Binding-site contacts:
Ligand atom C12 contacts residue MET439 of chain 1.D at 3.8 Å (hydrophobic).
Ligand atom N4 contacts residue HEM1 of chain 1.N at 2.2 Å.
Ligand atom C16 contacts residue HEM1 of chain 1.N at 3.4 Å.
Ligand atom C15 contacts residue HEM1 of chain 1.N at 3.0 Å.
Ligand atom F2 contacts residue PHE89 of chain 1.D at 4.0 Å.
Ligand atom N2 contacts residue MET439 of chain 1.D at 3.9 Å.
Ligand atom CD1 contacts residue TYR82 of chain 1.D at 3.5 Å (hydrophobic).
Ligand atom C11 contacts residue PHE84 of chain 1.D at 3.9 Å (hydrophobic).
Ligand atom C21 contacts residue HEM1 of chain 1.N at 4.0 Å.
Ligand atom C15 contacts residue LEU331 of chain 1.D at 3.9 Å (hydrophobic).
Ligand atom N contacts residue PHE84 of chain 1.D at 3.6 Å.
Ligand atom N5 contacts residue ALA262 of chain 1.D at 3.4 Å.
Ligand atom CA contacts residue TYR82 of chain 1.D at 3.7 Å (hydrophobic).
Ligand atom C19 contacts residue ALA262 of chain 1.D at 4.0 Å (hydrophobic).
Ligand atom OH contacts residue HEM1 of chain 1.N at 3.8 Å.
Ligand atom N4 contacts residue THR266 of chain 1.D at 4.0 Å.
Ligand atom C19 contacts residue ALA258 of chain 1.D at 3.1 Å (hydrophobic).
Ligand atom N3 contacts residue LEU331 of chain 1.D at 3.9 Å.
Ligand atom F1 contacts residue HEM1 of chain 1.N at 3.3 Å.
Ligand atom S1 contacts residue TYR82 of chain 1.D at 3.4 Å (h-bond).
Ligand atom C contacts residue TYR82 of chain 1.D at 3.5 Å (hydrophobic).
Ligand atom CA contacts residue LEU331 of chain 1.D at 3.7 Å (hydrophobic).
Ligand atom C8 contacts residue MET335 of chain 1.D at 3.3 Å (hydrophobic).
Ligand atom S1 contacts residue LEU331 of chain 1.D at 3.9 Å.
Ligand atom CD1 contacts residue TYR95 of chain 1.D at 3.5 Å (hydrophobic).
Ligand atom C16 contacts residue THR266 of chain 1.D at 3.2 Å.
Ligand atom F2 contacts residue PHE261 of chain 1.D at 3.2 Å.
Ligand atom C16 contacts residue ALA262 of chain 1.D at 3.2 Å (hydrophobic).
Ligand atom C20 contacts residue ALA258 of chain 1.D at 3.6 Å (hydrophobic).
Ligand atom C3 contacts residue TYR82 of chain 1.D at 3.9 Å (hydrophobic).
Ligand atom C10 contacts residue MET439 of chain 1.D at 3.7 Å (hydrophobic).
Ligand atom C19 contacts residue PHE89 of chain 1.D at 3.6 Å (hydrophobic).
Ligand atom N5 contacts residue THR266 of chain 1.D at 3.4 Å.
Ligand atom C7 contacts residue PHE333 of chain 1.D at 3.8 Å (hydrophobic).
Ligand atom C8 contacts residue PHE333 of chain 1.D at 4.0 Å (hydrophobic).
Ligand atom C contacts residue LEU331 of chain 1.D at 3.5 Å (hydrophobic).
Ligand atom C contacts residue PHE333 of chain 1.D at 3.4 Å (hydrophobic).
Ligand atom N contacts residue TYR82 of chain 1.D at 3.9 Å.
Ligand atom C14 contacts residue LEU331 of chain 1.D at 3.9 Å (hydrophobic).
Ligand atom C7 contacts residue MET335 of chain 1.D at 3.5 Å (hydrophobic).

A small-molecule ligand and the protein it binds are described below.
Small molecule (SMILES): C[C@@H](c1nc(-c2ccc(C#N)cc2)cs1)[C@](O)(Cn1cncn1)c1cc(F)ccc1F

Sequence of chain 1.D:
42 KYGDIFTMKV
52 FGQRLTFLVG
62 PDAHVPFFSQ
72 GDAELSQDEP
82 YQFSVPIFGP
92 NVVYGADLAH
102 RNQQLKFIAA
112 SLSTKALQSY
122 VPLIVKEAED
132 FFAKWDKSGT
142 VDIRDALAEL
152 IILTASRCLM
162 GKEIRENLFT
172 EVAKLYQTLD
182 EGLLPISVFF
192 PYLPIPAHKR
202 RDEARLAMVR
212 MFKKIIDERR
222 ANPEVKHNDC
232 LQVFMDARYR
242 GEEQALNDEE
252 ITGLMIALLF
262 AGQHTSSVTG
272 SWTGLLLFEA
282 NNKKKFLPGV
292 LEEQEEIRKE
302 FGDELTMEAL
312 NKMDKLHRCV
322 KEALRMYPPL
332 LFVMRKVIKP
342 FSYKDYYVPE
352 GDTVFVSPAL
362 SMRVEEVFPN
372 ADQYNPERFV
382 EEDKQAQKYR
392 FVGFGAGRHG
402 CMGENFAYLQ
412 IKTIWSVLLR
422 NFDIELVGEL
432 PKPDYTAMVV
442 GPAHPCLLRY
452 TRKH